Sequence of chain 2.A:
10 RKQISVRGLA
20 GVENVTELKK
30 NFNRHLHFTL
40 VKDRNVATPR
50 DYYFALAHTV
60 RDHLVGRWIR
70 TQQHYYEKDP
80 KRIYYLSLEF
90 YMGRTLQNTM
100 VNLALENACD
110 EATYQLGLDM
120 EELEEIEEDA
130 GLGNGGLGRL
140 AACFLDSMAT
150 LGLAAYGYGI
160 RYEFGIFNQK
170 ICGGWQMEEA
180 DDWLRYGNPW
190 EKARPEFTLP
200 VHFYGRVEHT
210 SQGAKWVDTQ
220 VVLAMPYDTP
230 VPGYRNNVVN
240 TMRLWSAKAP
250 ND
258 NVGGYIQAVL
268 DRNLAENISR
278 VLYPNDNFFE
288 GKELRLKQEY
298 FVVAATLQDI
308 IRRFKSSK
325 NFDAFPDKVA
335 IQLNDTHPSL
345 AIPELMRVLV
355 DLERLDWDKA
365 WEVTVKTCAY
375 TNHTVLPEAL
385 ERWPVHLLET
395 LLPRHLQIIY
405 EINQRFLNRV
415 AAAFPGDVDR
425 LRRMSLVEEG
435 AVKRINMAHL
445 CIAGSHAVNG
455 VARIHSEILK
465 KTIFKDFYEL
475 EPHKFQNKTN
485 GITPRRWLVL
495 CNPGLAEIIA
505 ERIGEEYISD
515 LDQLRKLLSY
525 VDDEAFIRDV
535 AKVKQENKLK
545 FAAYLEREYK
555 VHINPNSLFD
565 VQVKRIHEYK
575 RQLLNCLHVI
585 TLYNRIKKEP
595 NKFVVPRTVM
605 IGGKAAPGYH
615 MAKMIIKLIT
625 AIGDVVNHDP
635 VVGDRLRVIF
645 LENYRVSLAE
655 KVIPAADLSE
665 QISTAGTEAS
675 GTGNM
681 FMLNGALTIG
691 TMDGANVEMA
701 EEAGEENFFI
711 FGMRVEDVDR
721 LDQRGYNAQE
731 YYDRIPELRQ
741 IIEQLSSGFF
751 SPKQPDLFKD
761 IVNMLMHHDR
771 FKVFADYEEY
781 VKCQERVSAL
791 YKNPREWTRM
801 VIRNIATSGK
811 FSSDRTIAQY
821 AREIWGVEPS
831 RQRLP

Binding-site contacts:
Ligand atom C17 contacts residue ASN282 of chain 2.A at 3.6 Å.
Ligand atom O3 contacts residue SER674 of chain 2.A at 3.1 Å (h-bond).
Ligand atom O4 contacts residue ASN484 of chain 2.A at 3.4 Å (h-bond).
Ligand atom C9 contacts residue ASN284 of chain 2.A at 3.8 Å.
Ligand atom C17 contacts residue GLU88 of chain 2.A at 3.7 Å.
Ligand atom C3 contacts residue GLU672 of chain 2.A at 3.4 Å.
Ligand atom O3 contacts residue GLU672 of chain 2.A at 2.7 Å (salt-bridge).
Ligand atom N1 contacts residue LEU136 of chain 2.A at 3.7 Å.
Ligand atom O6 contacts residue HIS377 of chain 2.A at 2.6 Å (h-bond).
Ligand atom C6 contacts residue ASN484 of chain 2.A at 3.4 Å.
Ligand atom O2 contacts residue TYR573 of chain 2.A at 3.1 Å (h-bond).
Ligand atom C18 contacts residue LEU136 of chain 2.A at 3.8 Å (hydrophobic).
Ligand atom C8 contacts residue LEU136 of chain 2.A at 3.8 Å (hydrophobic).
Ligand atom O6 contacts residue VAL455 of chain 2.A at 3.7 Å.
Ligand atom O6 contacts residue ASN484 of chain 2.A at 2.9 Å (h-bond).
Ligand atom O7 contacts residue LEU136 of chain 2.A at 3.7 Å.
Ligand atom C7 contacts residue HIS377 of chain 2.A at 3.5 Å.
Ligand atom O2 contacts residue GLU672 of chain 2.A at 3.2 Å (salt-bridge).
Ligand atom O5 contacts residue HIS377 of chain 2.A at 3.5 Å.
Ligand atom C11 contacts residue ASN284 of chain 2.A at 3.5 Å.
Ligand atom O3 contacts residue GLY675 of chain 2.A at 3.1 Å (h-bond).
Ligand atom C7 contacts residue ASN284 of chain 2.A at 3.5 Å.
Ligand atom C15 contacts residue ASN282 of chain 2.A at 3.6 Å.
Ligand atom C8 contacts residue ASN284 of chain 2.A at 3.7 Å.
Ligand atom C14 contacts residue PHE285 of chain 2.A at 3.4 Å (hydrophobic).
Ligand atom O4 contacts residue GLY675 of chain 2.A at 2.9 Å (h-bond).
Ligand atom C13 contacts residue PHE285 of chain 2.A at 3.7 Å (hydrophobic).
Ligand atom O3 contacts residue ALA673 of chain 2.A at 3.3 Å (h-bond).
Ligand atom C15 contacts residue HIS341 of chain 2.A at 3.7 Å.
Ligand atom O2 contacts residue ASN284 of chain 2.A at 2.8 Å (h-bond).
Ligand atom O4 contacts residue SER674 of chain 2.A at 3.6 Å.
Ligand atom C16 contacts residue ASN284 of chain 2.A at 3.7 Å.
Ligand atom C1 contacts residue HIS377 of chain 2.A at 3.8 Å.
Ligand atom C2 contacts residue HIS377 of chain 2.A at 3.4 Å.
Ligand atom C13 contacts residue HIS341 of chain 2.A at 3.5 Å.
Ligand atom C13 contacts residue ALA383 of chain 2.A at 3.4 Å (hydrophobic).
Ligand atom C10 contacts residue ASN284 of chain 2.A at 3.5 Å.
Ligand atom C14 contacts residue HIS341 of chain 2.A at 3.5 Å.
Ligand atom C6 contacts residue HIS377 of chain 2.A at 3.4 Å.
Ligand atom C12 contacts residue ALA383 of chain 2.A at 3.7 Å (hydrophobic).

The protein below binds the small molecule below.
Small molecule (SMILES): OC[C@H]1O[C@@]2(CC(c3ccc4ccccc4c3)NO2)[C@H](O)[C@@H](O)[C@@H]1O